Binding-site contacts:
Ligand atom O6 contacts residue LYS153 of chain 1.C at 3.2 Å (salt-bridge).
Ligand atom N1 contacts residue LYS153 of chain 1.C at 3.6 Å.
Ligand atom O6 contacts residue ALA152 of chain 1.C at 2.9 Å (h-bond).
Ligand atom O2G contacts residue THR43 of chain 1.C at 2.8 Å (h-bond).
Ligand atom C8 contacts residue THR26 of chain 1.C at 3.5 Å.
Ligand atom PA contacts residue THR26 of chain 1.C at 3.5 Å.
Ligand atom N2 contacts residue ASP126 of chain 1.C at 3.1 Å (salt-bridge).
Ligand atom O6 contacts residue ASN123 of chain 1.C at 3.2 Å (h-bond).
Ligand atom PB contacts residue MG1 of chain 1.P at 3.3 Å.
Ligand atom N1 contacts residue ASP126 of chain 1.C at 3.0 Å (salt-bridge).
Ligand atom N3B contacts residue MG1 of chain 1.P at 3.5 Å.
Ligand atom O1B contacts residue LYS24 of chain 1.C at 2.9 Å (salt-bridge).
Ligand atom O1A contacts residue THR26 of chain 1.C at 2.7 Å (h-bond).
Ligand atom O1G contacts residue ALA42 of chain 1.C at 3.5 Å.
Ligand atom O2' contacts residue LYS38 of chain 1.C at 3.3 Å.
Ligand atom O2A contacts residue TYR40 of chain 1.C at 3.3 Å.
Ligand atom N7 contacts residue ASN123 of chain 1.C at 3.1 Å (h-bond).
Ligand atom O3' contacts residue LYS38 of chain 1.C at 2.7 Å (salt-bridge).
Ligand atom O5' contacts residue THR26 of chain 1.C at 3.2 Å (h-bond).
Ligand atom O3G contacts residue GLY69 of chain 1.C at 2.7 Å (h-bond).
Ligand atom O1B contacts residue GLY23 of chain 1.C at 3.0 Å (h-bond).
Ligand atom O2B contacts residue MG1 of chain 1.P at 2.1 Å.
Ligand atom O3G contacts residue LYS24 of chain 1.C at 2.7 Å (salt-bridge).
Ligand atom N3B contacts residue GLY21 of chain 1.C at 3.1 Å (h-bond).
Ligand atom O2G contacts residue MG1 of chain 1.P at 2.1 Å.
Ligand atom N3B contacts residue TYR40 of chain 1.C at 3.6 Å.
Ligand atom O1G contacts residue TYR40 of chain 1.C at 2.7 Å (h-bond).
Ligand atom O2' contacts residue GLU37 of chain 1.C at 2.6 Å (salt-bridge).
Ligand atom O3A contacts residue GLY23 of chain 1.C at 3.4 Å (h-bond).
Ligand atom PG contacts residue MG1 of chain 1.P at 3.3 Å.
Ligand atom O4' contacts residue LYS124 of chain 1.C at 3.1 Å (salt-bridge).
Ligand atom O3G contacts residue GLY20 of chain 1.C at 3.5 Å.
Ligand atom O6 contacts residue SER151 of chain 1.C at 3.5 Å (h-bond).
Ligand atom O1A contacts residue LYS24 of chain 1.C at 3.6 Å (salt-bridge).
Ligand atom O1B contacts residue THR22 of chain 1.C at 3.4 Å (h-bond).
Ligand atom O1A contacts residue GLY23 of chain 1.C at 3.3 Å.
Ligand atom O2B contacts residue THR25 of chain 1.C at 2.9 Å (h-bond).
Ligand atom C2' contacts residue GLU37 of chain 1.C at 3.5 Å.
Ligand atom O1A contacts residue THR25 of chain 1.C at 3.1 Å (h-bond).
Ligand atom C2' contacts residue THR26 of chain 1.C at 3.4 Å.

Sequence of chain 1.C:
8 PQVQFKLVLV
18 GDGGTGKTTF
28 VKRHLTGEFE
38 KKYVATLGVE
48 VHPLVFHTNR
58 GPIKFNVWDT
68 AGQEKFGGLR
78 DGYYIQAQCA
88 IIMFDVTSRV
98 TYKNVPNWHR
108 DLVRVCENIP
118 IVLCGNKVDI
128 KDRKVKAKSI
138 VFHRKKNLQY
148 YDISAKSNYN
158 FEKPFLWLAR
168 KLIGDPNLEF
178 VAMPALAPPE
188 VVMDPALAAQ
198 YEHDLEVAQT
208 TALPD

This small molecule binds to this protein.
Small molecule (SMILES): Nc1nc2c(ncn2[C@@H]2O[C@H](CO[P](=O)(O)O[P](=O)(O)NP(=O)(O)O)[C@@H](O)[C@H]2O)c(=O)[nH]1